The small molecule below binds the protein below.
Small molecule (SMILES): CC(=O)N[C@H]1[C@H](O[C@H]2[C@H](O)[C@@H](NC(C)=O)CO[C@@H]2CO)O[C@H](CO)[C@@H](O)[C@@H]1O

Binding-site contacts:
Ligand atom C8 contacts residue GLY358 of chain 1.B at 4.4 Å.
Ligand atom C3 contacts residue ASN361 of chain 1.B at 3.8 Å.
Ligand atom C2 contacts residue ASN361 of chain 1.B at 2.4 Å.
Ligand atom C4 contacts residue ASN361 of chain 1.B at 4.2 Å.
Ligand atom C7 contacts residue ASN361 of chain 1.B at 3.6 Å.
Ligand atom N2 contacts residue ASN361 of chain 1.B at 2.9 Å (h-bond).
Ligand atom O7 contacts residue ASN361 of chain 1.B at 3.8 Å.
Ligand atom O5 contacts residue ASN361 of chain 1.B at 2.3 Å (h-bond).
Ligand atom C8 contacts residue SER357 of chain 1.B at 4.5 Å.
Ligand atom C5 contacts residue ASN361 of chain 1.B at 3.6 Å.
Ligand atom C1 contacts residue ASN361 of chain 1.B at 1.4 Å.

Sequence of chain 1.B:
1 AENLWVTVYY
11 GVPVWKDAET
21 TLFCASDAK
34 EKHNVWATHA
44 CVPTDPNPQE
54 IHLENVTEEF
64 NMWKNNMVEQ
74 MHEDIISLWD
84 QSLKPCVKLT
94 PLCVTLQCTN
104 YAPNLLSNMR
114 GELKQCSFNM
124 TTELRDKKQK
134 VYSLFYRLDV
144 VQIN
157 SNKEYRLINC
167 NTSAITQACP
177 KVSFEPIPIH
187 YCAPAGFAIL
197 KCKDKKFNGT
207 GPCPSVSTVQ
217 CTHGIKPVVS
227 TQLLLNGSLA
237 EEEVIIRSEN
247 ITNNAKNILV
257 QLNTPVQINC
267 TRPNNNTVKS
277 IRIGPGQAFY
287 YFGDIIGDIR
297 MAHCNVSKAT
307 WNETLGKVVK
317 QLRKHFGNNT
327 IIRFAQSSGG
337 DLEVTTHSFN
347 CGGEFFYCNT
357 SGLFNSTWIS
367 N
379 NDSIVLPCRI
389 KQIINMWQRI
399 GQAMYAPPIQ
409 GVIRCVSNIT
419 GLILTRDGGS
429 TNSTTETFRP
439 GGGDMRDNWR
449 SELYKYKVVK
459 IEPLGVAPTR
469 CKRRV